A protein and the small-molecule ligand that binds it are described below.
Small molecule (SMILES): OC[C@H]1O[C@@H]2O[C@H]3[C@H](O)[C@@H](O)[C@@H](O[C@H]4[C@H](O)[C@@H](O)[C@@H](O[C@H]5[C@H](O)[C@@H](O)[C@@H](O[C@H]6[C@H](O)[C@@H](O)[C@@H](O[C@H]7[C@H](O)[C@@H](O)[C@@H](O[C@H]8[C@H](O)[C@@H](O)[C@@H](O[C@H]1[C@H](O)[C@H]2O)O[C@@H]8CO)O[C@@H]7CO)O[C@@H]6CO)O[C@@H]5CO)O[C@@H]4CO)O[C@@H]3CO

Binding-site contacts:
Ligand atom O3 contacts residue ASN29 of chain 1.A at 2.8 Å (h-bond).
Ligand atom C3 contacts residue SER33 of chain 1.A at 4.2 Å.
Ligand atom C3 contacts residue GLU68 of chain 1.A at 3.8 Å.
Ligand atom C1 contacts residue TRP70 of chain 1.A at 4.2 Å (hydrophobic).
Ligand atom C1 contacts residue GLU68 of chain 1.A at 4.4 Å.
Ligand atom O3 contacts residue SER33 of chain 1.A at 3.3 Å.
Ligand atom O4 contacts residue TYR32 of chain 1.A at 3.6 Å.
Ligand atom O2 contacts residue TRP70 of chain 1.A at 3.7 Å.
Ligand atom O2 contacts residue GLU68 of chain 1.A at 2.5 Å (salt-bridge).
Ligand atom O6 contacts residue PHE58 of chain 1.A at 3.3 Å.
Ligand atom C5 contacts residue TYR32 of chain 1.A at 3.8 Å (hydrophobic).
Ligand atom O2 contacts residue SER33 of chain 1.A at 3.8 Å.
Ligand atom O5 contacts residue PHE58 of chain 1.A at 4.0 Å.
Ligand atom C4 contacts residue TYR32 of chain 1.A at 4.3 Å (hydrophobic).
Ligand atom O2 contacts residue LYS34 of chain 1.A at 2.9 Å (salt-bridge).
Ligand atom C2 contacts residue LYS34 of chain 1.A at 4.0 Å.
Ligand atom C2 contacts residue ASN29 of chain 1.A at 4.5 Å.
Ligand atom C3 contacts residue TYR32 of chain 1.A at 3.8 Å (hydrophobic).
Ligand atom C3 contacts residue ASN29 of chain 1.A at 4.1 Å.
Ligand atom C3 contacts residue LYS34 of chain 1.A at 3.6 Å.
Ligand atom O3 contacts residue TYR32 of chain 1.A at 3.5 Å (h-bond).
Ligand atom O2 contacts residue PHE58 of chain 1.A at 4.3 Å.
Ligand atom C2 contacts residue GLU68 of chain 1.A at 3.3 Å.
Ligand atom O3 contacts residue PHE58 of chain 1.A at 4.1 Å.
Ligand atom O6 contacts residue TYR32 of chain 1.A at 4.2 Å.
Ligand atom C3 contacts residue PHE58 of chain 1.A at 4.2 Å (hydrophobic).
Ligand atom C2 contacts residue PHE58 of chain 1.A at 3.6 Å (hydrophobic).
Ligand atom C4 contacts residue PHE58 of chain 1.A at 4.1 Å (hydrophobic).
Ligand atom C2 contacts residue TRP70 of chain 1.A at 4.0 Å (hydrophobic).
Ligand atom C1 contacts residue PHE58 of chain 1.A at 4.2 Å (hydrophobic).
Ligand atom C1 contacts residue TYR32 of chain 1.A at 4.3 Å (hydrophobic).
Ligand atom O3 contacts residue LYS34 of chain 1.A at 2.8 Å (salt-bridge).
Ligand atom O2 contacts residue TYR32 of chain 1.A at 2.9 Å (h-bond).
Ligand atom O3 contacts residue TRP70 of chain 1.A at 3.6 Å.
Ligand atom O2 contacts residue ASN29 of chain 1.A at 3.5 Å (h-bond).
Ligand atom O3 contacts residue GLU68 of chain 1.A at 2.9 Å (salt-bridge).
Ligand atom C6 contacts residue TYR32 of chain 1.A at 4.0 Å (hydrophobic).
Ligand atom C2 contacts residue TYR32 of chain 1.A at 3.8 Å (hydrophobic).

Sequence of chain 1.A:
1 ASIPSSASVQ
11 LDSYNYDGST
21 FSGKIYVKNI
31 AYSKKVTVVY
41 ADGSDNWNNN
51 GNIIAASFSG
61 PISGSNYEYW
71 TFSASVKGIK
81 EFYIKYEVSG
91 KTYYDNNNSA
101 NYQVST